Binding-site contacts:
Ligand atom C2 contacts residue LEU110 of chain 1.B at 4.3 Å (hydrophobic).
Ligand atom O13 contacts residue VAL121 of chain 1.B at 3.7 Å.
Ligand atom C2 contacts residue THR119 of chain 1.B at 4.2 Å.
Ligand atom C4 contacts residue LEU110 of chain 1.B at 4.3 Å (hydrophobic).
Ligand atom C2 contacts residue ALA108 of chain 1.B at 3.9 Å (hydrophobic).
Ligand atom F17 contacts residue LEU110 of chain 1.B at 3.8 Å.
Ligand atom N8 contacts residue ALA108 of chain 1.B at 4.1 Å.
Ligand atom C6 contacts residue SER117 of chain 1.B at 2.8 Å.
Ligand atom C1 contacts residue ALA109 of chain 1.B at 4.3 Å (hydrophobic).
Ligand atom O14 contacts residue THR106 of chain 1.B at 4.2 Å.
Ligand atom C6 contacts residue THR118 of chain 1.B at 4.3 Å.
Ligand atom C5 contacts residue SER117 of chain 1.B at 3.6 Å.
Ligand atom C7 contacts residue LEU17 of chain 1.B at 4.2 Å (hydrophobic).
Ligand atom O9 contacts residue LEU17 of chain 1.B at 3.9 Å.
Ligand atom C5 contacts residue LEU110 of chain 1.B at 3.9 Å (hydrophobic).
Ligand atom C1 contacts residue LEU110 of chain 1.B at 3.9 Å (hydrophobic).
Ligand atom C1 contacts residue THR118 of chain 1.B at 4.2 Å.
Ligand atom C1 contacts residue ALA108 of chain 1.B at 3.9 Å (hydrophobic).
Ligand atom C1 contacts residue THR119 of chain 1.B at 4.3 Å.
Ligand atom C6 contacts residue LEU110 of chain 1.B at 3.7 Å (hydrophobic).
Ligand atom C10 contacts residue LYS15 of chain 1.B at 4.2 Å.
Ligand atom C1 contacts residue SER117 of chain 1.B at 3.8 Å.
Ligand atom O14 contacts residue LYS15 of chain 1.B at 4.2 Å.
Ligand atom C10 contacts residue ALA108 of chain 1.B at 4.4 Å (hydrophobic).
Ligand atom N8 contacts residue LEU17 of chain 1.B at 4.0 Å.

The protein below binds the small molecule below.
Small molecule (SMILES): O=C(O)CCO/N=C/c1ccccc1C(F)(F)F

Sequence of chain 1.B:
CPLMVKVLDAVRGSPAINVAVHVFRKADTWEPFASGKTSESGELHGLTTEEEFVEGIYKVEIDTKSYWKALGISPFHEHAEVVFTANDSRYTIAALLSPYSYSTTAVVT